Binding-site contacts:
Ligand atom C2 contacts residue PHB1 of chain 1.HA at 2.4 Å.
Ligand atom O3 contacts residue CA1 of chain 1.T at 3.0 Å.
Ligand atom O4 contacts residue ASP100 of chain 1.B at 2.8 Å (salt-bridge).
Ligand atom C4 contacts residue THR104 of chain 1.B at 3.7 Å.
Ligand atom O5 contacts residue GLN53 of chain 1.B at 3.8 Å.
Ligand atom O4 contacts residue THR104 of chain 1.B at 3.5 Å (h-bond).
Ligand atom C3 contacts residue THR104 of chain 1.B at 4.2 Å.
Ligand atom O4 contacts residue CA1 of chain 1.T at 2.8 Å.
Ligand atom O3 contacts residue THR104 of chain 1.B at 3.4 Å.
Ligand atom C4 contacts residue ASP100 of chain 1.B at 3.8 Å.
Ligand atom O6 contacts residue PRO51 of chain 1.B at 4.1 Å.
Ligand atom C6 contacts residue HIS50 of chain 1.B at 3.5 Å.
Ligand atom O2 contacts residue PHB1 of chain 1.HA at 2.9 Å (h-bond).
Ligand atom C5 contacts residue PHB1 of chain 1.HA at 3.6 Å.
Ligand atom O5 contacts residue TYR36 of chain 1.B at 3.6 Å.
Ligand atom O5 contacts residue HIS50 of chain 1.B at 3.3 Å (h-bond).
Ligand atom C6 contacts residue GLN53 of chain 1.B at 3.4 Å.
Ligand atom C2 contacts residue CA1 of chain 1.T at 4.0 Å.
Ligand atom O3 contacts residue TYR36 of chain 1.B at 4.1 Å.
Ligand atom C1 contacts residue PHB1 of chain 1.HA at 1.4 Å.
Ligand atom O2 contacts residue ASN107 of chain 1.B at 4.2 Å.
Ligand atom C4 contacts residue PHB1 of chain 1.HA at 4.2 Å.
Ligand atom C6 contacts residue VAL101 of chain 1.B at 3.8 Å (hydrophobic).
Ligand atom C3 contacts residue TYR36 of chain 1.B at 4.2 Å (hydrophobic).
Ligand atom C6 contacts residue CYS62 of chain 1.B at 4.1 Å (hydrophobic).
Ligand atom O6 contacts residue HIS50 of chain 1.B at 2.8 Å (h-bond).
Ligand atom C3 contacts residue PHB1 of chain 1.HA at 3.7 Å.
Ligand atom O3 contacts residue ASN107 of chain 1.B at 3.8 Å.
Ligand atom O4 contacts residue TYR36 of chain 1.B at 3.4 Å (h-bond).
Ligand atom O6 contacts residue VAL101 of chain 1.B at 4.3 Å.
Ligand atom C5 contacts residue HIS50 of chain 1.B at 4.0 Å.
Ligand atom C3 contacts residue CA1 of chain 1.T at 3.7 Å.
Ligand atom O6 contacts residue GLN53 of chain 1.B at 2.6 Å (h-bond).
Ligand atom C1 contacts residue TYR36 of chain 1.B at 4.2 Å (hydrophobic).
Ligand atom C2 contacts residue TYR36 of chain 1.B at 3.5 Å (hydrophobic).
Ligand atom C5 contacts residue GLN53 of chain 1.B at 3.2 Å.
Ligand atom O5 contacts residue PHB1 of chain 1.HA at 2.4 Å (h-bond).
Ligand atom C4 contacts residue CA1 of chain 1.T at 3.7 Å.
Ligand atom O2 contacts residue TYR36 of chain 1.B at 4.1 Å.
Ligand atom C6 contacts residue ASP100 of chain 1.B at 4.0 Å.

Sequence of chain 1.B:
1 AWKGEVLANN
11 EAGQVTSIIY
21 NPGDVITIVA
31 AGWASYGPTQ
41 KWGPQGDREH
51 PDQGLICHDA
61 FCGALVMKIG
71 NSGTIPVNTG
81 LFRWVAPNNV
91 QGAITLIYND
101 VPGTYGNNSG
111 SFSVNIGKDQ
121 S

This protein binds this small molecule.
Small molecule (SMILES): OC[C@H]1O[C@@H](O)[C@H](O)[C@@H](O)[C@H]1O